Binding-site contacts:
Ligand atom C19 contacts residue PHE612 of chain 1.E at 4.3 Å (hydrophobic).
Ligand atom C19 contacts residue ARG617 of chain 1.E at 3.5 Å.
Ligand atom C24 contacts residue LEU358 of chain 1.E at 4.0 Å (hydrophobic).
Ligand atom C24 contacts residue THR361 of chain 1.E at 4.2 Å.
Ligand atom C1 contacts residue PHE620 of chain 1.E at 3.9 Å (hydrophobic).
Ligand atom C2 contacts residue PHE621 of chain 1.E at 3.8 Å (hydrophobic).
Ligand atom C2 contacts residue PHE620 of chain 1.E at 4.4 Å (hydrophobic).
Ligand atom O1 contacts residue ARG617 of chain 1.E at 3.4 Å.
Ligand atom C3 contacts residue PHE621 of chain 1.E at 4.3 Å (hydrophobic).
Ligand atom C11 contacts residue PHE620 of chain 1.E at 4.4 Å (hydrophobic).
Ligand atom C4 contacts residue ARG617 of chain 1.E at 3.6 Å.
Ligand atom C10 contacts residue ARG617 of chain 1.E at 4.4 Å.
Ligand atom C26 contacts residue LEU358 of chain 1.E at 3.8 Å (hydrophobic).
Ligand atom C21 contacts residue ILE365 of chain 1.E at 3.2 Å (hydrophobic).
Ligand atom C5 contacts residue ARG617 of chain 1.E at 4.3 Å.
Ligand atom C12 contacts residue PHE620 of chain 1.E at 4.5 Å (hydrophobic).
Ligand atom C18 contacts residue ILE611 of chain 1.E at 3.6 Å (hydrophobic).
Ligand atom C1 contacts residue PHE621 of chain 1.E at 4.4 Å (hydrophobic).
Ligand atom C26 contacts residue THR361 of chain 1.E at 4.1 Å.
Ligand atom C23 contacts residue THR361 of chain 1.E at 4.2 Å.
Ligand atom C27 contacts residue LEU358 of chain 1.E at 4.1 Å (hydrophobic).
Ligand atom O1 contacts residue PHE621 of chain 1.E at 3.9 Å.
Ligand atom C25 contacts residue LEU358 of chain 1.E at 4.1 Å (hydrophobic).
Ligand atom C3 contacts residue ARG617 of chain 1.E at 4.1 Å.
Ligand atom C2 contacts residue ARG617 of chain 1.E at 3.9 Å.

A small-molecule ligand and the protein it binds are described below.
Small molecule (SMILES): CC(C)CCC[C@@H](C)[C@H]1CC[C@H]2[C@@H]3CC=C4C[C@@H](O)CC[C@]4(C)[C@H]3CC[C@]12C

Sequence of chain 1.E:
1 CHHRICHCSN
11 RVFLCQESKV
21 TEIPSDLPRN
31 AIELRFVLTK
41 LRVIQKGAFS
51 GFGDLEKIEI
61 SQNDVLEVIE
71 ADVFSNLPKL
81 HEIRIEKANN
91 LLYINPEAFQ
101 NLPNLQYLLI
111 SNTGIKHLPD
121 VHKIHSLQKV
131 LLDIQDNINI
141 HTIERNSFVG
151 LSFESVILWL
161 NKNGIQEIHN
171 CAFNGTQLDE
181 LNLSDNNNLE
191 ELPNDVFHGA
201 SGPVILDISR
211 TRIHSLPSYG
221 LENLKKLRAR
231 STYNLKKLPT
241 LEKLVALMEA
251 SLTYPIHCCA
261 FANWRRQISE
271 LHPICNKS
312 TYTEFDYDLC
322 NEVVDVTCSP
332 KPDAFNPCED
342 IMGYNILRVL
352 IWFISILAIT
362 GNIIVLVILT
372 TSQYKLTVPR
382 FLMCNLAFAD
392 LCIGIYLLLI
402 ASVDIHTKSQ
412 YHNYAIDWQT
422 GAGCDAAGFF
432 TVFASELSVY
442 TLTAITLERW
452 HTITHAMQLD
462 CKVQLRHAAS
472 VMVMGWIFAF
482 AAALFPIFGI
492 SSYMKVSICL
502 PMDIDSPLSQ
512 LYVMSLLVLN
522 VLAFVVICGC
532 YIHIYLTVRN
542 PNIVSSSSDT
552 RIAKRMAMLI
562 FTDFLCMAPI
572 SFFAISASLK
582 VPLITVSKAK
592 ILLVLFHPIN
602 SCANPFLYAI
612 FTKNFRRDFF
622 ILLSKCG